A protein and the small-molecule ligand that binds it are described below.
Small molecule (SMILES): CSCC[C@H](NC(=O)[C@H](CO)NC(=O)[C@H](Cc1cnc[nH]1)NC(=O)[C@H](CO)NC(=O)[C@@H]1CCCN1C(=O)[C@H](CCP(=O)(O)O)NC(=O)[C@H](CCCN=C(N)N)NC(=O)[C@@H]1CCCN1C(=O)[C@@H](N)/C=C/C(=O)O)C(=O)O

Binding-site contacts:
Ligand atom OG contacts residue LYS146 of chain 1.A at 2.7 Å (salt-bridge).
Ligand atom OXT contacts residue TYR84 of chain 1.A at 3.3 Å (h-bond).
Ligand atom CA contacts residue TYR7 of chain 1.A at 3.0 Å (hydrophobic).
Ligand atom CD2 contacts residue GLU152 of chain 1.A at 3.3 Å.
Ligand atom O contacts residue THR73 of chain 1.A at 3.3 Å.
Ligand atom CB contacts residue TYR99 of chain 1.A at 3.4 Å (hydrophobic).
Ligand atom C contacts residue TYR7 of chain 1.A at 3.1 Å (hydrophobic).
Ligand atom N contacts residue TYR7 of chain 1.A at 3.0 Å (h-bond).
Ligand atom CA contacts residue GLN70 of chain 1.A at 3.3 Å.
Ligand atom NH2 contacts residue TYR116 of chain 1.A at 3.3 Å (h-bond).
Ligand atom CD contacts residue ARG62 of chain 1.A at 3.3 Å.
Ligand atom N contacts residue TYR99 of chain 1.A at 3.0 Å (h-bond).
Ligand atom N contacts residue TYR171 of chain 1.A at 2.7 Å (h-bond).
Ligand atom CA contacts residue TYR99 of chain 1.A at 3.3 Å (hydrophobic).
Ligand atom OXT contacts residue ASN80 of chain 1.A at 2.8 Å (h-bond).
Ligand atom O contacts residue TYR159 of chain 1.A at 2.6 Å (h-bond).
Ligand atom CE contacts residue TYR116 of chain 1.A at 3.3 Å (hydrophobic).
Ligand atom O contacts residue TYR84 of chain 1.A at 2.6 Å (h-bond).
Ligand atom OE2 contacts residue TRP167 of chain 1.A at 3.2 Å (h-bond).
Ligand atom OG contacts residue GLU76 of chain 1.A at 2.6 Å (salt-bridge).
Ligand atom O contacts residue ILE66 of chain 1.A at 3.2 Å.
Ligand atom N contacts residue TYR7 of chain 1.A at 3.4 Å (h-bond).
Ligand atom OE2 contacts residue ARG62 of chain 1.A at 3.4 Å (salt-bridge).
Ligand atom C contacts residue TYR84 of chain 1.A at 3.3 Å (hydrophobic).
Ligand atom O contacts residue THR143 of chain 1.A at 2.8 Å (h-bond).
Ligand atom OXT contacts residue LYS146 of chain 1.A at 3.0 Å (salt-bridge).
Ligand atom CD contacts residue GLN155 of chain 1.A at 3.2 Å.
Ligand atom OE1 contacts residue ARG62 of chain 1.A at 3.3 Å (salt-bridge).
Ligand atom CD contacts residue TRP167 of chain 1.A at 3.1 Å (hydrophobic).
Ligand atom OE2 contacts residue GLU163 of chain 1.A at 3.4 Å.
Ligand atom CB contacts residue GLU76 of chain 1.A at 3.3 Å.
Ligand atom O contacts residue LYS146 of chain 1.A at 3.2 Å.
Ligand atom O contacts residue ARG62 of chain 1.A at 2.9 Å (salt-bridge).
Ligand atom N contacts residue SER77 of chain 1.A at 2.9 Å (h-bond).
Ligand atom O contacts residue TRP147 of chain 1.A at 3.0 Å (h-bond).
Ligand atom NE contacts residue ARG156 of chain 1.A at 3.3 Å.
Ligand atom OG contacts residue GLN70 of chain 1.A at 3.3 Å (h-bond).
Ligand atom O contacts residue GLN155 of chain 1.A at 3.2 Å (h-bond).
Ligand atom NH2 contacts residue ASP114 of chain 1.A at 2.8 Å (salt-bridge).
Ligand atom N contacts residue GLU152 of chain 1.A at 3.0 Å (salt-bridge).

Sequence of chain 1.A:
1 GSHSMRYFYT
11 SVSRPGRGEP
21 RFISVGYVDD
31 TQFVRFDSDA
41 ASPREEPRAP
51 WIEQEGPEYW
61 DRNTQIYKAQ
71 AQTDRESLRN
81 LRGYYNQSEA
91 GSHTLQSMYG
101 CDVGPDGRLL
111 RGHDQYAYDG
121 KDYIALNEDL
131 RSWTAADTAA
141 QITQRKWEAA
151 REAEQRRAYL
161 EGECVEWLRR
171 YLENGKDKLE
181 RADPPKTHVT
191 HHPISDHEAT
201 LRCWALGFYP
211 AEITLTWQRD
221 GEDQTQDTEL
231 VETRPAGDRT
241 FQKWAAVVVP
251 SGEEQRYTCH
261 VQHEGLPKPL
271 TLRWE